Binding-site contacts:
Ligand atom O7 contacts residue ASN87 of chain 36.D at 4.1 Å.
Ligand atom C7 contacts residue ILE155 of chain 36.D at 4.3 Å (hydrophobic).
Ligand atom O5 contacts residue SER89 of chain 36.D at 2.8 Å (h-bond).
Ligand atom O4 contacts residue LEU151 of chain 36.D at 3.3 Å.
Ligand atom C7 contacts residue ASN87 of chain 36.D at 3.8 Å.
Ligand atom O5 contacts residue ASN87 of chain 36.D at 2.3 Å (h-bond).
Ligand atom C5 contacts residue LEU151 of chain 36.D at 3.8 Å (hydrophobic).
Ligand atom C5 contacts residue ASN87 of chain 36.D at 3.7 Å.
Ligand atom C3 contacts residue ASN87 of chain 36.D at 3.8 Å.
Ligand atom C6 contacts residue SER89 of chain 36.D at 3.6 Å.
Ligand atom N2 contacts residue ILE155 of chain 36.D at 4.1 Å.
Ligand atom C1 contacts residue ASN87 of chain 36.D at 1.4 Å.
Ligand atom O6 contacts residue LEU151 of chain 36.D at 3.4 Å.
Ligand atom N2 contacts residue ASN87 of chain 36.D at 2.9 Å (h-bond).
Ligand atom O6 contacts residue LEU91 of chain 36.D at 4.0 Å.
Ligand atom C2 contacts residue ASN87 of chain 36.D at 2.4 Å.
Ligand atom C6 contacts residue LEU151 of chain 36.D at 3.7 Å (hydrophobic).
Ligand atom C4 contacts residue ASN87 of chain 36.D at 4.2 Å.
Ligand atom C4 contacts residue LEU151 of chain 36.D at 4.0 Å (hydrophobic).
Ligand atom C6 contacts residue LEU91 of chain 36.D at 4.2 Å (hydrophobic).
Ligand atom C8 contacts residue ILE155 of chain 36.D at 3.7 Å (hydrophobic).
Ligand atom C5 contacts residue SER89 of chain 36.D at 3.3 Å.
Ligand atom C1 contacts residue SER89 of chain 36.D at 3.3 Å.
Ligand atom O6 contacts residue SER89 of chain 36.D at 2.8 Å (h-bond).
Ligand atom C3 contacts residue LEU151 of chain 36.D at 4.2 Å (hydrophobic).

The small molecule below binds the protein below.
Small molecule (SMILES): CC(=O)N[C@@H]1[C@@H](O)[C@H](O)[C@@H](CO)O[C@H]1O

Sequence of chain 36.D:
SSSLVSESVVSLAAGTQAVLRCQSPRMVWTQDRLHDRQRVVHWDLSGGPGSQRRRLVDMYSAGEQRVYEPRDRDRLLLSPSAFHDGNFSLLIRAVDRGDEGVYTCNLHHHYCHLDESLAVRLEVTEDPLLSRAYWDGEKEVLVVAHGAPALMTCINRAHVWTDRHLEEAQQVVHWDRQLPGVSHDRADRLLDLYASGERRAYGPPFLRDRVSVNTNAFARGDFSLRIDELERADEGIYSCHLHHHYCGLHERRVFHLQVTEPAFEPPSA